Binding-site contacts:
Ligand atom C06 contacts residue SER345 of chain 1.A at 3.8 Å.
Ligand atom C05 contacts residue PRO343 of chain 1.A at 3.2 Å (hydrophobic).
Ligand atom O01 contacts residue SER345 of chain 1.A at 4.4 Å.
Ligand atom C04 contacts residue SER345 of chain 1.A at 3.4 Å.
Ligand atom C03 contacts residue PRO343 of chain 1.A at 3.9 Å (hydrophobic).
Ligand atom O02 contacts residue PRO343 of chain 1.A at 3.4 Å (h-bond).
Ligand atom O01 contacts residue PRO343 of chain 1.A at 3.8 Å.
Ligand atom C04 contacts residue PRO343 of chain 1.A at 4.1 Å (hydrophobic).
Ligand atom C06 contacts residue THR344 of chain 1.A at 4.4 Å.
Ligand atom C06 contacts residue PRO343 of chain 1.A at 4.3 Å (hydrophobic).
Ligand atom C04 contacts residue THR344 of chain 1.A at 4.1 Å.

Sequence of chain 1.A:
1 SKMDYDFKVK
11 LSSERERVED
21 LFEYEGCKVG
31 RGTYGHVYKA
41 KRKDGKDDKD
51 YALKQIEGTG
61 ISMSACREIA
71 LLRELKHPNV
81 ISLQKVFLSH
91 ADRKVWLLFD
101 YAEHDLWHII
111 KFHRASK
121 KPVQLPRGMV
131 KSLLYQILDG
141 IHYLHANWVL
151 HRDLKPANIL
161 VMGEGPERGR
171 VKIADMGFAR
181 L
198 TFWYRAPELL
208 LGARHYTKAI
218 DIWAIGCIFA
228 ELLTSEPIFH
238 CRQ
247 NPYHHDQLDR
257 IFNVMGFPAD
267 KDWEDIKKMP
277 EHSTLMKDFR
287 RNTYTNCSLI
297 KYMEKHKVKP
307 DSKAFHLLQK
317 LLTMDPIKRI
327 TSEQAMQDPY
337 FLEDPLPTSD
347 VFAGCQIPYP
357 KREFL

A protein and the small-molecule ligand that binds it are described below.
Small molecule (SMILES): CC[C@@H](O)CO